A small-molecule ligand and the protein it binds are described below.
Small molecule (SMILES): CC(=O)N[C@H]1[C@H]([C@H](O)[C@H](O)CO)O[C@@](O)(C(=O)O)C[C@@H]1O

Sequence of chain 1.D:
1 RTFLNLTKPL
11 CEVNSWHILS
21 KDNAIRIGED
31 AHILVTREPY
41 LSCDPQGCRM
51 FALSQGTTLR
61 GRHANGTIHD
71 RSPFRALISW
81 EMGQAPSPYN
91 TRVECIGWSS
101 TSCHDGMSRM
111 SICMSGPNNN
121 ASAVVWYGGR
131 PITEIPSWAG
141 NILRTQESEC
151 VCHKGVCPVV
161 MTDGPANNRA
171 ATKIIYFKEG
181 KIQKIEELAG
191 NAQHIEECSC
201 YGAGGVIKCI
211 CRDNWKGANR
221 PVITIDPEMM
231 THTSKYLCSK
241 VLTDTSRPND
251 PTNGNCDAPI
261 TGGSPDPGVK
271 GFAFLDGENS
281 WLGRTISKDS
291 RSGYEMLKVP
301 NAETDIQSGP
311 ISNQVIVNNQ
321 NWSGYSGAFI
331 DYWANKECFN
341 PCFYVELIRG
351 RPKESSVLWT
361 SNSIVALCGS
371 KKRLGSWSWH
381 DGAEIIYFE

Binding-site contacts:
Ligand atom O8 contacts residue SER287 of chain 1.D at 4.3 Å.
Ligand atom O9 contacts residue LYS353 of chain 1.D at 3.8 Å.
Ligand atom C10 contacts residue ASN319 of chain 1.D at 3.5 Å.
Ligand atom C5 contacts residue ASN319 of chain 1.D at 3.9 Å.
Ligand atom C4 contacts residue ASN319 of chain 1.D at 3.2 Å.
Ligand atom C8 contacts residue SER290 of chain 1.D at 3.6 Å.
Ligand atom C11 contacts residue ASN321 of chain 1.D at 3.7 Å.
Ligand atom O1B contacts residue ASN319 of chain 1.D at 2.9 Å (h-bond).
Ligand atom O1A contacts residue SER287 of chain 1.D at 2.6 Å (h-bond).
Ligand atom C1 contacts residue ASN319 of chain 1.D at 3.9 Å.
Ligand atom C1 contacts residue SER287 of chain 1.D at 3.5 Å.
Ligand atom N5 contacts residue SER292 of chain 1.D at 3.3 Å (h-bond).
Ligand atom O10 contacts residue TRP322 of chain 1.D at 4.2 Å.
Ligand atom C11 contacts residue SER292 of chain 1.D at 3.3 Å.
Ligand atom C4 contacts residue SER292 of chain 1.D at 4.3 Å.
Ligand atom C11 contacts residue TRP322 of chain 1.D at 3.6 Å (hydrophobic).
Ligand atom C11 contacts residue ASN319 of chain 1.D at 3.6 Å.
Ligand atom O1B contacts residue SER287 of chain 1.D at 3.5 Å.
Ligand atom C9 contacts residue SER290 of chain 1.D at 3.8 Å.
Ligand atom C9 contacts residue TRP322 of chain 1.D at 4.0 Å (hydrophobic).
Ligand atom O8 contacts residue SER290 of chain 1.D at 2.4 Å (h-bond).
Ligand atom O4 contacts residue GLN320 of chain 1.D at 4.2 Å.
Ligand atom C8 contacts residue TRP322 of chain 1.D at 4.4 Å (hydrophobic).
Ligand atom C11 contacts residue GLN320 of chain 1.D at 3.8 Å.
Ligand atom C10 contacts residue GLN320 of chain 1.D at 4.3 Å.
Ligand atom C10 contacts residue SER292 of chain 1.D at 3.9 Å.
Ligand atom C9 contacts residue LYS353 of chain 1.D at 4.3 Å.
Ligand atom O9 contacts residue SER290 of chain 1.D at 3.2 Å (h-bond).
Ligand atom C7 contacts residue TRP322 of chain 1.D at 3.9 Å (hydrophobic).
Ligand atom N5 contacts residue TRP322 of chain 1.D at 4.4 Å.
Ligand atom O10 contacts residue GLN320 of chain 1.D at 4.4 Å.
Ligand atom C5 contacts residue SER292 of chain 1.D at 4.2 Å.
Ligand atom C3 contacts residue ASN319 of chain 1.D at 3.8 Å.
Ligand atom O10 contacts residue ASN319 of chain 1.D at 4.1 Å.
Ligand atom C1 contacts residue SER292 of chain 1.D at 4.3 Å.
Ligand atom O1A contacts residue SER292 of chain 1.D at 4.0 Å.
Ligand atom C6 contacts residue SER292 of chain 1.D at 4.2 Å.
Ligand atom C10 contacts residue TRP322 of chain 1.D at 3.9 Å (hydrophobic).
Ligand atom N5 contacts residue ASN319 of chain 1.D at 3.2 Å (h-bond).
Ligand atom O4 contacts residue ASN319 of chain 1.D at 2.7 Å (h-bond).